A small-molecule ligand and the protein it binds are described below.
Small molecule (SMILES): CC(=O)N[C@@H]1[C@@H](O)[C@H](O)[C@@H](CO)O[C@H]1O

Sequence of chain 1.C:
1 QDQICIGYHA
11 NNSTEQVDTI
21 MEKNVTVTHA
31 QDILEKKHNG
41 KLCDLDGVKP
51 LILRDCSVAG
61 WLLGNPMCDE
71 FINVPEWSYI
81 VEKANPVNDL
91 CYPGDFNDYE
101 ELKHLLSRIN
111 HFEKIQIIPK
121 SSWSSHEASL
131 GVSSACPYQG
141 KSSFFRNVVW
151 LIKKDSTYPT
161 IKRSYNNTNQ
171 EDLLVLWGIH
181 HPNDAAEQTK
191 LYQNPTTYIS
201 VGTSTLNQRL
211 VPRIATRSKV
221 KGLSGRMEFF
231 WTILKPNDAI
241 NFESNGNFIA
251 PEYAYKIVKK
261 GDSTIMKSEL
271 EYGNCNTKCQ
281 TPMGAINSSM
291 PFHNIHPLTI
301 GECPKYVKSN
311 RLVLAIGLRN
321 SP

Binding-site contacts:
Ligand atom C5 contacts residue GLN16 of chain 1.C at 4.0 Å.
Ligand atom O5 contacts residue GLN16 of chain 1.C at 2.8 Å (h-bond).
Ligand atom C5 contacts residue ASN24 of chain 1.C at 3.7 Å.
Ligand atom C8 contacts residue ASN24 of chain 1.C at 4.3 Å.
Ligand atom N2 contacts residue ASN24 of chain 1.C at 2.6 Å (h-bond).
Ligand atom C2 contacts residue ASN24 of chain 1.C at 2.2 Å.
Ligand atom C3 contacts residue ASN24 of chain 1.C at 3.6 Å.
Ligand atom C4 contacts residue ASN24 of chain 1.C at 4.1 Å.
Ligand atom O7 contacts residue ASN24 of chain 1.C at 3.0 Å (h-bond).
Ligand atom O5 contacts residue ASN24 of chain 1.C at 2.4 Å (h-bond).
Ligand atom C7 contacts residue ASN24 of chain 1.C at 3.1 Å.
Ligand atom C1 contacts residue ASN24 of chain 1.C at 1.4 Å.
Ligand atom C1 contacts residue GLN16 of chain 1.C at 3.5 Å.
Ligand atom O6 contacts residue GLN16 of chain 1.C at 4.4 Å.
Ligand atom C6 contacts residue GLN16 of chain 1.C at 4.0 Å.